Sequence of chain 1.C:
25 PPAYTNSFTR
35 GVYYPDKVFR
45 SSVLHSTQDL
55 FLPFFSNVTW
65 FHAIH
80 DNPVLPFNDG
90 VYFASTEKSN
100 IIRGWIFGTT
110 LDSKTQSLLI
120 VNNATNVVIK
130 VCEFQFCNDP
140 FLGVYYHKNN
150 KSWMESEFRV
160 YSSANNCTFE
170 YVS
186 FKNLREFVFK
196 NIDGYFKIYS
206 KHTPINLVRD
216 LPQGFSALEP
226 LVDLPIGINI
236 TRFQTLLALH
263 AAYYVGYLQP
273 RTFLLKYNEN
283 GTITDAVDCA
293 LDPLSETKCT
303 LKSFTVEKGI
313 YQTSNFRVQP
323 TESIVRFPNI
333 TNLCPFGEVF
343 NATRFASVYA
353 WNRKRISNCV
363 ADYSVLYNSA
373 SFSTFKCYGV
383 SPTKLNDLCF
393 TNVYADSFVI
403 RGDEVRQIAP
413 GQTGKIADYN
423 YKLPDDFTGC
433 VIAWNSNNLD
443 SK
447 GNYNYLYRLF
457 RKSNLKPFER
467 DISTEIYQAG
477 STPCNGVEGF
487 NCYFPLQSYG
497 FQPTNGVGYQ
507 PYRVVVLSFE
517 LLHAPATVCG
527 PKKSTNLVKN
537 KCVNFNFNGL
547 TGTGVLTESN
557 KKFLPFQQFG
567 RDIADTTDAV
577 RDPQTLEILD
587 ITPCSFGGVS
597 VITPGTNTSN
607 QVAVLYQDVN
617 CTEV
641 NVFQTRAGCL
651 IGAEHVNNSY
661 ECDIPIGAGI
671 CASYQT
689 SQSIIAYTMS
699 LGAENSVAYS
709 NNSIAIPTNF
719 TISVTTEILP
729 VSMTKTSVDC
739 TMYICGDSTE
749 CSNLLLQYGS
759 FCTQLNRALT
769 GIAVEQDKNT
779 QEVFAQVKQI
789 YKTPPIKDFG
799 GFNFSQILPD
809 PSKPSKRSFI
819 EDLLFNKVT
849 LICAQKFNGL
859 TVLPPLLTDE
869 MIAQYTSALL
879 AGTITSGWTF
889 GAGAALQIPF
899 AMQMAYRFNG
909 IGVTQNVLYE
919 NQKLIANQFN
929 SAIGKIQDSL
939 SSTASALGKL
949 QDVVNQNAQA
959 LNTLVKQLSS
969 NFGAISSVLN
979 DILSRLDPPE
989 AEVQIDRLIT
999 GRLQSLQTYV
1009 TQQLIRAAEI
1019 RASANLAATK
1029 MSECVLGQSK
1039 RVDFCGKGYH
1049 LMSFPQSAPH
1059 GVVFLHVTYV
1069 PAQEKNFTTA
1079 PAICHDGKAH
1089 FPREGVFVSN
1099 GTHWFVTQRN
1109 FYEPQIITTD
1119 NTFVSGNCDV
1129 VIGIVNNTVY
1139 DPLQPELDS

This protein binds this small molecule.
Small molecule (SMILES): CC(=O)N[C@H]1[C@H](O[C@H]2[C@H](O)[C@@H](NC(C)=O)CO[C@@H]2CO)O[C@H](CO)[C@@H](O)[C@@H]1O

Binding-site contacts:
Ligand atom C2 contacts residue ASN717 of chain 1.C at 2.3 Å.
Ligand atom C8 contacts residue ASN717 of chain 1.C at 4.2 Å.
Ligand atom O5 contacts residue PHE718 of chain 1.C at 4.5 Å.
Ligand atom C5 contacts residue ASN717 of chain 1.C at 3.6 Å.
Ligand atom C7 contacts residue LEU922 of chain 1.C at 4.0 Å (hydrophobic).
Ligand atom O7 contacts residue GLN1071 of chain 1.C at 3.8 Å.
Ligand atom C1 contacts residue ASN717 of chain 1.C at 1.4 Å.
Ligand atom O6 contacts residue ASN717 of chain 1.C at 4.3 Å.
Ligand atom O7 contacts residue ASN717 of chain 1.C at 3.1 Å (h-bond).
Ligand atom C7 contacts residue ASN717 of chain 1.C at 3.1 Å.
Ligand atom O4 contacts residue LEU922 of chain 1.C at 4.3 Å.
Ligand atom O6 contacts residue PHE718 of chain 1.C at 3.9 Å.
Ligand atom C3 contacts residue ASN717 of chain 1.C at 3.6 Å.
Ligand atom O7 contacts residue LEU922 of chain 1.C at 3.4 Å.
Ligand atom N2 contacts residue ASN717 of chain 1.C at 2.7 Å (h-bond).
Ligand atom O5 contacts residue GLN1071 of chain 1.C at 4.2 Å.
Ligand atom C4 contacts residue ASN717 of chain 1.C at 4.1 Å.
Ligand atom O6 contacts residue GLN926 of chain 1.C at 3.8 Å.
Ligand atom O5 contacts residue ASN717 of chain 1.C at 2.3 Å (h-bond).